Sequence of chain 5.C:
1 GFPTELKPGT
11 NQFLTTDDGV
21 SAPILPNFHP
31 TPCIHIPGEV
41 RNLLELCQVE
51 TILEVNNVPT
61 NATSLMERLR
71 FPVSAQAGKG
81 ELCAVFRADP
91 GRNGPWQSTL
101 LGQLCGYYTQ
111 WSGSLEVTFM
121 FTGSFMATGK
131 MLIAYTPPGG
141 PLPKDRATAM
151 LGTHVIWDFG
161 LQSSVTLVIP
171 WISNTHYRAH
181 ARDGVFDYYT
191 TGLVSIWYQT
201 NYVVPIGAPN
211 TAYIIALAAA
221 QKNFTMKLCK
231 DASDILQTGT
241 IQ

Binding-site contacts:
Ligand atom OAW contacts residue MET195 of chain 4.A at 3.2 Å.
Ligand atom CAS contacts residue ASN228 of chain 4.A at 3.8 Å.
Ligand atom CAA contacts residue TYR153 of chain 4.A at 3.9 Å (hydrophobic).
Ligand atom CAO contacts residue ILE111 of chain 4.A at 3.8 Å (hydrophobic).
Ligand atom CBA contacts residue TRP203 of chain 4.A at 3.5 Å (hydrophobic).
Ligand atom NBD contacts residue TRP203 of chain 4.A at 3.2 Å.
Ligand atom CAS contacts residue TRP203 of chain 4.A at 3.4 Å (hydrophobic).
Ligand atom CAH contacts residue ASP112 of chain 4.A at 3.4 Å.
Ligand atom CAR contacts residue TYR201 of chain 4.A at 3.4 Å (hydrophobic).
Ligand atom OAC contacts residue ILE113 of chain 4.A at 3.3 Å (h-bond).
Ligand atom OAC contacts residue TRP203 of chain 4.A at 3.9 Å.
Ligand atom NBD contacts residue ASN228 of chain 4.A at 3.9 Å.
Ligand atom CAS contacts residue TYR201 of chain 4.A at 3.6 Å (hydrophobic).
Ligand atom CAI contacts residue PHE135 of chain 4.A at 3.7 Å (hydrophobic).
Ligand atom CAD contacts residue PHE137 of chain 4.A at 3.8 Å (hydrophobic).
Ligand atom CAK contacts residue PHE135 of chain 4.A at 3.7 Å (hydrophobic).
Ligand atom CAF contacts residue ASP112 of chain 4.A at 3.6 Å.
Ligand atom CAE contacts residue GLN202 of chain 4.A at 3.4 Å.
Ligand atom CAM contacts residue PHE155 of chain 4.A at 3.8 Å (hydrophobic).
Ligand atom CAH contacts residue THR114 of chain 4.A at 3.8 Å.
Ligand atom CAE contacts residue ASN228 of chain 4.A at 3.4 Å.
Ligand atom CAA contacts residue PRO177 of chain 4.A at 3.2 Å (hydrophobic).
Ligand atom CAA contacts residue SER178 of chain 4.A at 3.5 Å.
Ligand atom CBA contacts residue ASN228 of chain 4.A at 3.7 Å.
Ligand atom CAL contacts residue PHE155 of chain 4.A at 3.7 Å (hydrophobic).
Ligand atom CAG contacts residue TRP203 of chain 4.A at 3.7 Å (hydrophobic).
Ligand atom CAJ contacts residue ILE24 of chain 4.C at 3.9 Å (hydrophobic).
Ligand atom CAM contacts residue PRO177 of chain 4.A at 3.7 Å (hydrophobic).
Ligand atom CAN contacts residue ILE111 of chain 4.A at 3.6 Å (hydrophobic).
Ligand atom OAC contacts residue ASP112 of chain 4.A at 3.7 Å.
Ligand atom CAJ contacts residue PHE155 of chain 4.A at 3.7 Å (hydrophobic).
Ligand atom CAG contacts residue GLN202 of chain 4.A at 3.4 Å.
Ligand atom CAF contacts residue THR114 of chain 4.A at 3.6 Å.
Ligand atom CAN contacts residue PHE135 of chain 4.A at 3.7 Å (hydrophobic).
Ligand atom NAT contacts residue PHE155 of chain 4.A at 3.9 Å.
Ligand atom CAI contacts residue VAL192 of chain 4.A at 3.8 Å (hydrophobic).
Ligand atom CAA contacts residue VAL179 of chain 4.A at 3.4 Å (hydrophobic).
Ligand atom NBC contacts residue TRP203 of chain 4.A at 3.8 Å.
Ligand atom CAG contacts residue ASN228 of chain 4.A at 3.2 Å.
Ligand atom CAX contacts residue TRP203 of chain 4.A at 3.5 Å (hydrophobic).

Sequence of chain 4.A:
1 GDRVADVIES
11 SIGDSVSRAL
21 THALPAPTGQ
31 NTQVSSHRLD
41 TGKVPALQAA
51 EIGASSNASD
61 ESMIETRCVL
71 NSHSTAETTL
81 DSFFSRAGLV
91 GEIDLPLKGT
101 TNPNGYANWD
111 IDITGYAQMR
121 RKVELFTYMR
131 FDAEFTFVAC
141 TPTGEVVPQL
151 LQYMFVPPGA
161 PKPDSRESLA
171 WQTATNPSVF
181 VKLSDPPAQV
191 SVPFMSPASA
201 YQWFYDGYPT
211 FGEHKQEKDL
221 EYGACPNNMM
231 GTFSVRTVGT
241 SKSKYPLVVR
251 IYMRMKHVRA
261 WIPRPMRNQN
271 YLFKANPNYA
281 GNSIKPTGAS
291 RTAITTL

Sequence of chain 4.C:
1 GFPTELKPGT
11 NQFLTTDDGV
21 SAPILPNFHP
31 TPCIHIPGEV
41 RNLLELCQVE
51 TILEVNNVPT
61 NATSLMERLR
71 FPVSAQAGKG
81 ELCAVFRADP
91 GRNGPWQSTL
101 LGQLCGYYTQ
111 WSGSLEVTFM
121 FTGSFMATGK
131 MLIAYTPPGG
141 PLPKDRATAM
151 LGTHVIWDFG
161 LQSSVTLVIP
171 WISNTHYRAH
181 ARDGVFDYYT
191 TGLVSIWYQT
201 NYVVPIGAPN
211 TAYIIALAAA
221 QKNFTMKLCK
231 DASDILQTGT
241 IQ

The small molecule below binds the protein below.
Small molecule (SMILES): CCO/N=C/c1ccc(OCC[C@@H](C)CCN2CCN(c3ccncc3)C2=O)cc1